This protein binds this small molecule.
Small molecule (SMILES): Cc1ccc(C(=O)Nc2cccc(C(C)(C)C)c2)cc1-c1cc(N2CCOCC2)ncn1

Sequence of chain 1.B:
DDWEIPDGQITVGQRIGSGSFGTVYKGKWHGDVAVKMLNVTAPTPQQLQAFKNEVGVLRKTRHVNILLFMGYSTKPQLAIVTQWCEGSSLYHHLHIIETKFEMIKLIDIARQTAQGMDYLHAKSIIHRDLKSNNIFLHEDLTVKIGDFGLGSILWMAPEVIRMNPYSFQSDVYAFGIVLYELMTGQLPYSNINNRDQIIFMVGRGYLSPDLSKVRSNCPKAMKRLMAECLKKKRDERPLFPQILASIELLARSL

Binding-site contacts:
Ligand atom C6 contacts residue GLU59 of chain 1.B at 3.7 Å.
Ligand atom C1 contacts residue THR87 of chain 1.B at 3.7 Å.
Ligand atom C17 contacts residue PHE153 of chain 1.B at 3.8 Å (hydrophobic).
Ligand atom C6 contacts residue ASP152 of chain 1.B at 3.4 Å.
Ligand atom C18 contacts residue THR87 of chain 1.B at 3.6 Å.
Ligand atom C2 contacts residue LYS41 of chain 1.B at 3.5 Å.
Ligand atom C18 contacts residue PHE153 of chain 1.B at 3.8 Å (hydrophobic).
Ligand atom C19 contacts residue ALA39 of chain 1.B at 3.7 Å (hydrophobic).
Ligand atom C15 contacts residue ASP152 of chain 1.B at 3.7 Å.
Ligand atom C18 contacts residue ALA39 of chain 1.B at 3.6 Å (hydrophobic).
Ligand atom C22 contacts residue CYS90 of chain 1.B at 3.5 Å (hydrophobic).
Ligand atom N20 contacts residue ALA39 of chain 1.B at 3.6 Å.
Ligand atom C9 contacts residue GLU59 of chain 1.B at 3.5 Å.
Ligand atom O23 contacts residue CYS90 of chain 1.B at 2.9 Å (h-bond).
Ligand atom C21 contacts residue GLN88 of chain 1.B at 3.4 Å.
Ligand atom O7 contacts residue ASP152 of chain 1.B at 2.8 Å (salt-bridge).
Ligand atom C21 contacts residue LEU72 of chain 1.B at 3.6 Å (hydrophobic).
Ligand atom C27 contacts residue VAL29 of chain 1.B at 3.6 Å (hydrophobic).
Ligand atom C2 contacts residue VAL40 of chain 1.B at 3.8 Å (hydrophobic).
Ligand atom C14 contacts residue LEU63 of chain 1.B at 3.8 Å (hydrophobic).
Ligand atom N8 contacts residue ASP152 of chain 1.B at 3.8 Å.
Ligand atom C2 contacts residue ALA39 of chain 1.B at 3.7 Å (hydrophobic).
Ligand atom O7 contacts residue GLY151 of chain 1.B at 3.6 Å.
Ligand atom N28 contacts residue VAL29 of chain 1.B at 3.7 Å.
Ligand atom C25 contacts residue TRP89 of chain 1.B at 3.6 Å (hydrophobic).
Ligand atom C27 contacts residue PHE153 of chain 1.B at 3.5 Å (hydrophobic).
Ligand atom N8 contacts residue GLU59 of chain 1.B at 2.8 Å (salt-bridge).
Ligand atom C19 contacts residue PHE153 of chain 1.B at 3.6 Å (hydrophobic).
Ligand atom C4 contacts residue GLU59 of chain 1.B at 3.3 Å.
Ligand atom C15 contacts residue LEU72 of chain 1.B at 3.6 Å (hydrophobic).
Ligand atom C30 contacts residue GLY151 of chain 1.B at 3.7 Å.
Ligand atom N26 contacts residue PHE153 of chain 1.B at 3.5 Å.
Ligand atom C5 contacts residue GLU59 of chain 1.B at 3.8 Å.
Ligand atom C9 contacts residue ASP152 of chain 1.B at 3.6 Å.
Ligand atom N28 contacts residue PHE153 of chain 1.B at 3.6 Å.
Ligand atom C3 contacts residue THR87 of chain 1.B at 3.5 Å.
Ligand atom C22 contacts residue LEU72 of chain 1.B at 3.8 Å (hydrophobic).
Ligand atom C10 contacts residue GLU59 of chain 1.B at 3.4 Å.
Ligand atom C24 contacts residue CYS90 of chain 1.B at 3.7 Å (hydrophobic).
Ligand atom C10 contacts residue ASP152 of chain 1.B at 3.6 Å.